A small-molecule ligand and the protein it binds are described below.
Small molecule (SMILES): CC(=O)N[C@@H]1[C@@H](O)[C@H](O)[C@@H](CO)O[C@H]1O

Binding-site contacts:
Ligand atom C5 contacts residue ASN163 of chain 1.A at 4.2 Å.
Ligand atom O5 contacts residue ASN160 of chain 1.A at 2.2 Å (h-bond).
Ligand atom C5 contacts residue ASN160 of chain 1.A at 3.5 Å.
Ligand atom O6 contacts residue ASN163 of chain 1.A at 3.8 Å.
Ligand atom O7 contacts residue ASN160 of chain 1.A at 3.6 Å.
Ligand atom C2 contacts residue ASN160 of chain 1.A at 2.5 Å.
Ligand atom C6 contacts residue ASN163 of chain 1.A at 4.0 Å.
Ligand atom N2 contacts residue ASN160 of chain 1.A at 3.0 Å (h-bond).
Ligand atom C7 contacts residue ASN160 of chain 1.A at 3.6 Å.
Ligand atom C1 contacts residue ASN163 of chain 1.A at 4.1 Å.
Ligand atom C6 contacts residue THR162 of chain 1.A at 3.8 Å.
Ligand atom O5 contacts residue ASN163 of chain 1.A at 3.3 Å.
Ligand atom O5 contacts residue THR162 of chain 1.A at 4.0 Å.
Ligand atom C5 contacts residue THR162 of chain 1.A at 3.8 Å.
Ligand atom C1 contacts residue THR162 of chain 1.A at 4.2 Å.
Ligand atom C1 contacts residue ASN160 of chain 1.A at 1.5 Å.
Ligand atom C3 contacts residue ASN160 of chain 1.A at 3.9 Å.
Ligand atom C4 contacts residue ASN160 of chain 1.A at 4.1 Å.

Sequence of chain 1.A:
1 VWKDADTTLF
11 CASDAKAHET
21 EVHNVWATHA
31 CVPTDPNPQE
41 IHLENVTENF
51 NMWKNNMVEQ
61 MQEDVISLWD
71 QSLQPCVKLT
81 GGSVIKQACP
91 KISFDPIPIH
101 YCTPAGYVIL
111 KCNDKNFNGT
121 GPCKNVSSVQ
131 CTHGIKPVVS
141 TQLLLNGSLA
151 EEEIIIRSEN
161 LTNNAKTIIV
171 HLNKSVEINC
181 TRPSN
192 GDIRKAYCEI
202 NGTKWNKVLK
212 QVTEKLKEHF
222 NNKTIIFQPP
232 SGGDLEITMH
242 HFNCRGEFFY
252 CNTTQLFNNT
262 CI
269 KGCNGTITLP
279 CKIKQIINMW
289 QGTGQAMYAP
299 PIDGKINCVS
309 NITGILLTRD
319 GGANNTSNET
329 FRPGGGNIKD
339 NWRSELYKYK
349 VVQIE